Sequence of chain 2.A:
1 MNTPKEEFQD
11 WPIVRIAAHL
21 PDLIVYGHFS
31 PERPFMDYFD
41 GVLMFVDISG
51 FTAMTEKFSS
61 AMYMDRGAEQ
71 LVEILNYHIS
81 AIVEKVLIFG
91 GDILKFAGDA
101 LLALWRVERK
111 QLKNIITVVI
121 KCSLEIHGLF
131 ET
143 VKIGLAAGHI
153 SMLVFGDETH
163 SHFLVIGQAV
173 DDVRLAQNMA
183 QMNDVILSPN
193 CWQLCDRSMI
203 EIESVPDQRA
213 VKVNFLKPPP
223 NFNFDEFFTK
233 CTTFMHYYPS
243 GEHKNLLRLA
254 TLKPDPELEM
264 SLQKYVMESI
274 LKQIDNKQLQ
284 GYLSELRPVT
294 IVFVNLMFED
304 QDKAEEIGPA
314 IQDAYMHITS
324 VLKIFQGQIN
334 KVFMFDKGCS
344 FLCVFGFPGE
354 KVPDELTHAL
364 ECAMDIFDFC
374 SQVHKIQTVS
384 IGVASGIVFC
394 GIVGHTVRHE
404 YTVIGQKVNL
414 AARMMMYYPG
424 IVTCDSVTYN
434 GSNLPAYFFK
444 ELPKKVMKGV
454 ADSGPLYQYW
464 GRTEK

The protein below binds the small molecule below.
Small molecule (SMILES): O=S(=O)(O)c1cc(N=C=S)ccc1/C=C/c1ccc(N=C=S)cc1S(=O)(=O)O

Binding-site contacts:
Ligand atom CAK contacts residue PHE338 of chain 2.A at 3.8 Å (hydrophobic).
Ligand atom SBB contacts residue LEU101 of chain 2.A at 3.8 Å.
Ligand atom CAQ contacts residue PHE338 of chain 2.A at 3.8 Å (hydrophobic).
Ligand atom CAF contacts residue PHE45 of chain 2.A at 3.6 Å (hydrophobic).
Ligand atom SBB contacts residue ALA97 of chain 2.A at 3.8 Å.
Ligand atom SAU contacts residue TYR420 of chain 2.A at 3.6 Å.
Ligand atom CAL contacts residue PHE338 of chain 2.A at 3.6 Å (hydrophobic).
Ligand atom OAX contacts residue PHE338 of chain 2.A at 3.2 Å.
Ligand atom NAZ contacts residue ARG176 of chain 2.A at 3.7 Å.
Ligand atom CAP contacts residue ARG416 of chain 2.A at 3.3 Å.
Ligand atom CAH contacts residue ARG176 of chain 2.A at 3.0 Å.
Ligand atom SAV contacts residue ASP339 of chain 2.A at 3.8 Å.
Ligand atom CAQ contacts residue ARG416 of chain 2.A at 3.3 Å.
Ligand atom NAZ contacts residue ALA97 of chain 2.A at 3.9 Å.
Ligand atom NAS contacts residue MET419 of chain 2.A at 3.5 Å.
Ligand atom CBA contacts residue PHE45 of chain 2.A at 3.6 Å (hydrophobic).
Ligand atom OAX contacts residue ASP339 of chain 2.A at 2.8 Å (salt-bridge).
Ligand atom CAG contacts residue ARG176 of chain 2.A at 3.3 Å.
Ligand atom OAX contacts residue ARG176 of chain 2.A at 3.2 Å (salt-bridge).
Ligand atom CAH contacts residue PHE336 of chain 2.A at 3.9 Å (hydrophobic).
Ligand atom CAM contacts residue PHE338 of chain 2.A at 3.3 Å (hydrophobic).
Ligand atom CBA contacts residue ALA97 of chain 2.A at 3.5 Å (hydrophobic).
Ligand atom CAI contacts residue PHE338 of chain 2.A at 3.5 Å (hydrophobic).
Ligand atom SBB contacts residue LEU102 of chain 2.A at 3.6 Å.
Ligand atom CAR contacts residue PHE338 of chain 2.A at 3.2 Å (hydrophobic).
Ligand atom CBA contacts residue PHE336 of chain 2.A at 3.8 Å (hydrophobic).
Ligand atom OAW contacts residue ASN180 of chain 2.A at 3.6 Å (h-bond).
Ligand atom OAW contacts residue ARG176 of chain 2.A at 2.9 Å.
Ligand atom CAT contacts residue MET419 of chain 2.A at 3.4 Å (hydrophobic).
Ligand atom NAZ contacts residue PHE45 of chain 2.A at 3.7 Å.
Ligand atom CAI contacts residue ARG176 of chain 2.A at 3.4 Å.
Ligand atom CAP contacts residue MET419 of chain 2.A at 3.8 Å (hydrophobic).
Ligand atom CAN contacts residue PHE338 of chain 2.A at 3.7 Å (hydrophobic).
Ligand atom OAA contacts residue ALA100 of chain 2.A at 3.8 Å.
Ligand atom SAU contacts residue MET419 of chain 2.A at 3.8 Å.
Ligand atom NAS contacts residue ARG416 of chain 2.A at 3.5 Å (salt-bridge).
Ligand atom SBB contacts residue LYS95 of chain 2.A at 3.3 Å (salt-bridge).
Ligand atom NAZ contacts residue PHE336 of chain 2.A at 3.4 Å.
Ligand atom OAY contacts residue ASP339 of chain 2.A at 2.9 Å (salt-bridge).
Ligand atom CAF contacts residue ARG176 of chain 2.A at 3.9 Å.